This small molecule binds to this protein.
Small molecule (SMILES): CCOC(=O)N1CCC[C@H](N2CCC(C(=O)NC3(C)CCC3)CC2)CC1

Binding-site contacts:
Ligand atom C8 contacts residue CYS159 of chain 1.A at 3.5 Å (hydrophobic).
Ligand atom C19 contacts residue LEU62 of chain 1.A at 3.9 Å (hydrophobic).
Ligand atom C13 contacts residue TRP385 of chain 1.A at 3.8 Å (hydrophobic).
Ligand atom C2 contacts residue ASP86 of chain 1.A at 3.5 Å.
Ligand atom C5 contacts residue ASP86 of chain 1.A at 3.4 Å.
Ligand atom C12 contacts residue SER90 of chain 1.A at 3.4 Å.
Ligand atom C18 contacts residue THR177 of chain 1.A at 3.8 Å.
Ligand atom C1 contacts residue ASP86 of chain 1.A at 3.6 Å.
Ligand atom C14 contacts residue TYR388 of chain 1.A at 3.9 Å (hydrophobic).
Ligand atom O1 contacts residue TYR66 of chain 1.A at 3.3 Å.
Ligand atom C20 contacts residue TYR63 of chain 1.A at 3.6 Å (hydrophobic).
Ligand atom C16 contacts residue TYR87 of chain 1.A at 3.6 Å (hydrophobic).
Ligand atom O2 contacts residue TYR87 of chain 1.A at 3.8 Å.
Ligand atom C9 contacts residue LEU83 of chain 1.A at 3.7 Å (hydrophobic).
Ligand atom O3 contacts residue SER90 of chain 1.A at 3.5 Å.
Ligand atom C2 contacts residue TYR63 of chain 1.A at 3.8 Å (hydrophobic).
Ligand atom O3 contacts residue TRP385 of chain 1.A at 3.8 Å.
Ligand atom C3 contacts residue ASP86 of chain 1.A at 3.8 Å.
Ligand atom C16 contacts residue TRP385 of chain 1.A at 3.6 Å (hydrophobic).
Ligand atom C4 contacts residue ASP86 of chain 1.A at 3.2 Å.
Ligand atom C18 contacts residue ASN91 of chain 1.A at 3.7 Å.
Ligand atom C18 contacts residue TRP385 of chain 1.A at 3.8 Å (hydrophobic).
Ligand atom C19 contacts residue ALA82 of chain 1.A at 3.7 Å (hydrophobic).
Ligand atom C9 contacts residue ALA82 of chain 1.A at 3.5 Å (hydrophobic).
Ligand atom C10 contacts residue ASP86 of chain 1.A at 3.7 Å.
Ligand atom O3 contacts residue TYR87 of chain 1.A at 3.4 Å.
Ligand atom C5 contacts residue TYR87 of chain 1.A at 3.3 Å (hydrophobic).
Ligand atom C17 contacts residue TRP138 of chain 1.A at 3.8 Å (hydrophobic).
Ligand atom C17 contacts residue TYR87 of chain 1.A at 3.6 Å (hydrophobic).
Ligand atom N3 contacts residue ASP86 of chain 1.A at 2.9 Å (salt-bridge).
Ligand atom C20 contacts residue TYR66 of chain 1.A at 3.8 Å (hydrophobic).
Ligand atom C20 contacts residue LEU62 of chain 1.A at 3.5 Å (hydrophobic).
Ligand atom C2 contacts residue TYR415 of chain 1.A at 3.1 Å (hydrophobic).
Ligand atom C1 contacts residue TYR411 of chain 1.A at 3.7 Å (hydrophobic).
Ligand atom C13 contacts residue TYR388 of chain 1.A at 3.7 Å (hydrophobic).
Ligand atom N2 contacts residue TRP385 of chain 1.A at 3.6 Å.
Ligand atom C15 contacts residue TYR411 of chain 1.A at 3.5 Å (hydrophobic).
Ligand atom C11 contacts residue ASP86 of chain 1.A at 3.4 Å.
Ligand atom C9 contacts residue CYS159 of chain 1.A at 3.8 Å (hydrophobic).
Ligand atom C1 contacts residue TYR415 of chain 1.A at 3.3 Å (hydrophobic).

Sequence of chain 1.A:
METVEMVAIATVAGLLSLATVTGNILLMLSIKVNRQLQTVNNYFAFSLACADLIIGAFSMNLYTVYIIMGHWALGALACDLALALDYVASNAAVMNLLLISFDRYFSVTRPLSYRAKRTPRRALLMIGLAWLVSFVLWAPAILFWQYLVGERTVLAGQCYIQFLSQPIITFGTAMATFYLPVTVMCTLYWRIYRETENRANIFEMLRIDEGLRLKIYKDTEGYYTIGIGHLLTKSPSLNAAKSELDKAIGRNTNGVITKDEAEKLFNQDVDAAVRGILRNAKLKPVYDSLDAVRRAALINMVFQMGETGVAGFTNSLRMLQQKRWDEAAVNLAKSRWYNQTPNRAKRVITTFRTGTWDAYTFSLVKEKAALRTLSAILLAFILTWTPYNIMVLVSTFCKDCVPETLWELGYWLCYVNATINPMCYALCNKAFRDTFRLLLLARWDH